A protein and the small-molecule ligand that binds it are described below.
Small molecule (SMILES): Cc1cc(CCCOc2c(C)cc(-c3noc(C(F)(F)F)n3)cc2C)on1

Sequence of chain 37.C:
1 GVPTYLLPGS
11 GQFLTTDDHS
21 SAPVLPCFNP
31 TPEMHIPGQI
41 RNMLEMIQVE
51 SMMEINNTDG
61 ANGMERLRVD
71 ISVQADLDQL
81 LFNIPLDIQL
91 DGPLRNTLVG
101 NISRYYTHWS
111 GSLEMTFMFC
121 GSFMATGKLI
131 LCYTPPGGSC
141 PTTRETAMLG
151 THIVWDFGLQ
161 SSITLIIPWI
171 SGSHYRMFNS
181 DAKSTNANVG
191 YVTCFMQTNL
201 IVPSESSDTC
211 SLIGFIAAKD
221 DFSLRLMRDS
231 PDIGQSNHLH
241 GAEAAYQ

Sequence of chain 36.C:
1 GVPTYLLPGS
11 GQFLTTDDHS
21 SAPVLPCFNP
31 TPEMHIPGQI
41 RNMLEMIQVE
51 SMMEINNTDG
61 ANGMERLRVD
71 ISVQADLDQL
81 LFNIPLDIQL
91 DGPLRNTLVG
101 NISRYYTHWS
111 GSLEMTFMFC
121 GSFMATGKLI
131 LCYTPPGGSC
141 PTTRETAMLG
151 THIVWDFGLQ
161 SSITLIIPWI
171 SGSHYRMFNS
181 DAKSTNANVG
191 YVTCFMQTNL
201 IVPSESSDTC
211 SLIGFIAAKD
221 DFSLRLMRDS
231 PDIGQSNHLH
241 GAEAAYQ

Sequence of chain 36.A:
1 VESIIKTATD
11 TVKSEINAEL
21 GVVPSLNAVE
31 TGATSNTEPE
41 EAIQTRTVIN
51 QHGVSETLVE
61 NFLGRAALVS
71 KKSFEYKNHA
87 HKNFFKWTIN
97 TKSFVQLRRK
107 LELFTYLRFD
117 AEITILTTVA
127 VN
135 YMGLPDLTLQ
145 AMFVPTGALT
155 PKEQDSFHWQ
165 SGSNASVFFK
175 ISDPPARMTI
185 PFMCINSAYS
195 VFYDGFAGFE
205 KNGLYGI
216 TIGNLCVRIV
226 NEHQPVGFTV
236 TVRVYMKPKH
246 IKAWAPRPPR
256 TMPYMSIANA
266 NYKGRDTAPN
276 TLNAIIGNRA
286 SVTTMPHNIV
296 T

Binding-site contacts:
Ligand atom CM6 contacts residue TRP93 of chain 36.A at 3.7 Å (hydrophobic).
Ligand atom F2 contacts residue PHE147 of chain 36.A at 3.8 Å.
Ligand atom CM6 contacts residue ILE119 of chain 36.A at 4.0 Å (hydrophobic).
Ligand atom C6B contacts residue ILE95 of chain 36.A at 4.0 Å (hydrophobic).
Ligand atom CM2 contacts residue PHE147 of chain 36.A at 3.8 Å (hydrophobic).
Ligand atom O1A contacts residue ILE121 of chain 36.A at 3.8 Å.
Ligand atom N1A contacts residue ILE119 of chain 36.A at 3.8 Å.
Ligand atom F1 contacts residue MET182 of chain 36.A at 3.2 Å.
Ligand atom CM2 contacts residue ILE217 of chain 36.A at 3.4 Å (hydrophobic).
Ligand atom CM2 contacts residue ILE184 of chain 36.A at 3.8 Å (hydrophobic).
Ligand atom O1 contacts residue PHE115 of chain 36.A at 3.4 Å.
Ligand atom F2 contacts residue ALA169 of chain 36.A at 3.6 Å.
Ligand atom C4 contacts residue TYR193 of chain 36.A at 3.9 Å (hydrophobic).
Ligand atom C1C contacts residue TYR193 of chain 36.A at 3.9 Å (hydrophobic).
Ligand atom C1B contacts residue ILE95 of chain 36.A at 3.6 Å (hydrophobic).
Ligand atom F3 contacts residue VAL24 of chain 36.C at 3.3 Å.
Ligand atom N2 contacts residue PHE115 of chain 36.A at 3.7 Å.
Ligand atom C5 contacts residue TYR193 of chain 36.A at 4.0 Å (hydrophobic).
Ligand atom N3A contacts residue ILE184 of chain 36.A at 3.9 Å.
Ligand atom C6B contacts residue ILE119 of chain 36.A at 3.8 Å (hydrophobic).
Ligand atom F2 contacts residue VAL171 of chain 36.A at 3.9 Å.
Ligand atom N1A contacts residue LEU220 of chain 36.A at 3.3 Å.
Ligand atom N3A contacts residue PHE147 of chain 36.A at 3.9 Å.
Ligand atom C2B contacts residue ILE95 of chain 36.A at 3.8 Å (hydrophobic).
Ligand atom O1A contacts residue LEU220 of chain 36.A at 3.4 Å.
Ligand atom C2A contacts residue LEU220 of chain 36.A at 3.8 Å (hydrophobic).
Ligand atom O1B contacts residue ILE119 of chain 36.A at 3.9 Å.
Ligand atom C5B contacts residue ILE119 of chain 36.A at 3.9 Å (hydrophobic).
Ligand atom F3 contacts residue ALA169 of chain 36.A at 3.7 Å.
Ligand atom F2 contacts residue ALA145 of chain 36.A at 2.8 Å.
Ligand atom O1 contacts residue THR97 of chain 36.A at 3.8 Å.
Ligand atom F1 contacts residue VAL171 of chain 36.A at 3.8 Å.
Ligand atom C2B contacts residue ILE184 of chain 36.A at 3.8 Å (hydrophobic).
Ligand atom N2 contacts residue THR97 of chain 36.A at 3.8 Å.
Ligand atom F3 contacts residue PHE147 of chain 36.A at 3.5 Å.
Ligand atom CM2 contacts residue ILE95 of chain 36.A at 4.0 Å (hydrophobic).
Ligand atom C4 contacts residue ILE217 of chain 36.A at 4.0 Å (hydrophobic).
Ligand atom C3B contacts residue ILE184 of chain 36.A at 3.5 Å (hydrophobic).
Ligand atom C3A contacts residue LEU220 of chain 36.A at 4.0 Å (hydrophobic).
Ligand atom CM6 contacts residue ILE95 of chain 36.A at 3.9 Å (hydrophobic).